Sequence of chain 4.A:
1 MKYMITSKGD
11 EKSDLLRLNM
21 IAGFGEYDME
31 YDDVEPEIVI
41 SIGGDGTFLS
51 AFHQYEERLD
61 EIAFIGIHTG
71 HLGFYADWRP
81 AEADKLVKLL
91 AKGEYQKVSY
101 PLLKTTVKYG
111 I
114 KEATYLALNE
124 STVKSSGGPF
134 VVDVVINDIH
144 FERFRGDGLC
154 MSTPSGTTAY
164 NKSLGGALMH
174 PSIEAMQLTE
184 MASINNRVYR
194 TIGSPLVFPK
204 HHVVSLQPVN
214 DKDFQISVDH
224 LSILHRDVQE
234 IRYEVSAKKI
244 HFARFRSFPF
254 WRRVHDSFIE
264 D

A small-molecule ligand and the protein it binds are described below.
Small molecule (SMILES): NCCN(CC#Cc1nc2c(N)ncnc2n1[C@@H]1O[C@H](CNC(=O)CC(=O)O)[C@@H](O)[C@H]1O)C[C@H]1O[C@@H](n2cnc3c(N)ncnc32)[C@H](O)[C@@H]1O

Sequence of chain 1.A:
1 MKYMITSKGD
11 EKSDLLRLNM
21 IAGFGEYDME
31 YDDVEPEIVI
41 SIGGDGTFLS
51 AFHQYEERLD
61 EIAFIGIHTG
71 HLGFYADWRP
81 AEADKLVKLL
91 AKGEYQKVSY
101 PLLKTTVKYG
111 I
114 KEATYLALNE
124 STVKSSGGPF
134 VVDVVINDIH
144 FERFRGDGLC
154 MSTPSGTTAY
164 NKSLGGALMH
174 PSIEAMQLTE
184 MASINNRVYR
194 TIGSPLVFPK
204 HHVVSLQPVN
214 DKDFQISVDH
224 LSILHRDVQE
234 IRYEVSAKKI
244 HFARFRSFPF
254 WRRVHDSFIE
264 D

Binding-site contacts:
Ligand atom C9 contacts residue ASP45 of chain 1.A at 3.6 Å.
Ligand atom O5 contacts residue ASP45 of chain 1.A at 2.7 Å (salt-bridge).
Ligand atom C4 contacts residue ASP45 of chain 1.A at 3.5 Å.
Ligand atom C6 contacts residue ALA162 of chain 1.A at 3.5 Å (hydrophobic).
Ligand atom O1 contacts residue ILE187 of chain 4.A at 3.7 Å.
Ligand atom C26 contacts residue TYR163 of chain 1.A at 3.6 Å (hydrophobic).
Ligand atom C25 contacts residue TYR163 of chain 1.A at 3.6 Å (hydrophobic).
Ligand atom C26 contacts residue ILE187 of chain 4.A at 3.6 Å (hydrophobic).
Ligand atom N3 contacts residue TYR75 of chain 1.A at 3.5 Å (h-bond).
Ligand atom O7 contacts residue TYR163 of chain 1.A at 3.2 Å (h-bond).
Ligand atom N11 contacts residue SER166 of chain 1.A at 2.8 Å (h-bond).
Ligand atom N10 contacts residue ALA185 of chain 4.A at 2.9 Å (h-bond).
Ligand atom C2 contacts residue GLY46 of chain 1.A at 3.7 Å.
Ligand atom O8 contacts residue GLU123 of chain 1.A at 2.6 Å (salt-bridge).
Ligand atom N4 contacts residue PHE74 of chain 1.A at 3.4 Å.
Ligand atom C21 contacts residue GLU123 of chain 1.A at 3.4 Å.
Ligand atom N6 contacts residue ASP45 of chain 1.A at 3.4 Å (salt-bridge).
Ligand atom N10 contacts residue ASP150 of chain 4.A at 3.1 Å (salt-bridge).
Ligand atom C8 contacts residue PHE74 of chain 1.A at 3.6 Å (hydrophobic).
Ligand atom O7 contacts residue GLU123 of chain 1.A at 2.6 Å (salt-bridge).
Ligand atom O4 contacts residue TYR192 of chain 4.A at 3.6 Å.
Ligand atom N4 contacts residue THR161 of chain 1.A at 2.6 Å (h-bond).
Ligand atom C8 contacts residue THR161 of chain 1.A at 3.3 Å.
Ligand atom C14 contacts residue ILE187 of chain 4.A at 3.7 Å (hydrophobic).
Ligand atom C7 contacts residue ALA162 of chain 1.A at 3.5 Å (hydrophobic).
Ligand atom C7 contacts residue THR161 of chain 1.A at 3.6 Å.
Ligand atom N12 contacts residue TYR163 of chain 1.A at 3.4 Å (h-bond).
Ligand atom N3 contacts residue THR161 of chain 1.A at 3.6 Å.
Ligand atom O7 contacts residue ALA162 of chain 1.A at 3.2 Å.
Ligand atom C17 contacts residue ASP45 of chain 1.A at 3.5 Å.
Ligand atom N3 contacts residue ASN122 of chain 1.A at 3.0 Å (h-bond).
Ligand atom C5 contacts residue ASP45 of chain 1.A at 3.6 Å.
Ligand atom N3 contacts residue SER158 of chain 1.A at 2.9 Å (h-bond).
Ligand atom O7 contacts residue ASN122 of chain 1.A at 3.5 Å (h-bond).
Ligand atom N11 contacts residue ILE187 of chain 4.A at 3.4 Å.
Ligand atom N2 contacts residue ASN122 of chain 1.A at 3.0 Å (h-bond).
Ligand atom O8 contacts residue ASN122 of chain 1.A at 3.1 Å (h-bond).
Ligand atom N10 contacts residue TYR163 of chain 1.A at 3.7 Å.
Ligand atom C22 contacts residue GLU123 of chain 1.A at 3.2 Å.
Ligand atom C26 contacts residue SER166 of chain 1.A at 3.0 Å.